Binding-site contacts:
Ligand atom CAI contacts residue TYR471 of chain 1.B at 3.6 Å (hydrophobic).
Ligand atom FAG contacts residue PRO499 of chain 1.B at 3.4 Å.
Ligand atom OAQ contacts residue THR707 of chain 1.B at 3.5 Å (h-bond).
Ligand atom OAD contacts residue SER675 of chain 1.B at 3.1 Å (h-bond).
Ligand atom OAC contacts residue SER675 of chain 1.B at 3.1 Å (h-bond).
Ligand atom NAP contacts residue PRO499 of chain 1.B at 3.3 Å (h-bond).
Ligand atom CAT contacts residue TYR471 of chain 1.B at 3.6 Å (hydrophobic).
Ligand atom CAV contacts residue TYR471 of chain 1.B at 3.4 Å (hydrophobic).
Ligand atom OAA contacts residue ARG506 of chain 1.B at 2.6 Å (salt-bridge).
Ligand atom CAU contacts residue THR501 of chain 1.B at 3.7 Å.
Ligand atom CAT contacts residue THR501 of chain 1.B at 3.2 Å.
Ligand atom CAJ contacts residue TYR753 of chain 1.B at 3.5 Å (hydrophobic).
Ligand atom OAA contacts residue LEU500 of chain 1.B at 3.3 Å.
Ligand atom OAC contacts residue GLY674 of chain 1.B at 3.4 Å.
Ligand atom NAP contacts residue TYR471 of chain 1.B at 3.6 Å.
Ligand atom CAK contacts residue MET729 of chain 1.B at 3.8 Å (hydrophobic).
Ligand atom FAG contacts residue TYR753 of chain 1.B at 3.4 Å.
Ligand atom CAJ contacts residue TYR471 of chain 1.B at 3.7 Å (hydrophobic).
Ligand atom CAR contacts residue TYR471 of chain 1.B at 3.9 Å (hydrophobic).
Ligand atom CAJ contacts residue PRO499 of chain 1.B at 3.4 Å (hydrophobic).
Ligand atom FAH contacts residue GLU423 of chain 1.B at 3.8 Å.
Ligand atom FAH contacts residue TYR471 of chain 1.B at 3.6 Å.
Ligand atom OAA contacts residue THR501 of chain 1.B at 3.0 Å (h-bond).
Ligand atom CAV contacts residue PRO499 of chain 1.B at 3.8 Å (hydrophobic).
Ligand atom OAQ contacts residue MET729 of chain 1.B at 3.7 Å.
Ligand atom NAP contacts residue THR501 of chain 1.B at 3.3 Å (h-bond).
Ligand atom FAF contacts residue TYR753 of chain 1.B at 3.8 Å.
Ligand atom CAZ contacts residue TYR753 of chain 1.B at 3.9 Å (hydrophobic).
Ligand atom CAW contacts residue TYR471 of chain 1.B at 3.4 Å (hydrophobic).
Ligand atom CAV contacts residue THR501 of chain 1.B at 3.9 Å.
Ligand atom OAD contacts residue THR501 of chain 1.B at 4.0 Å.
Ligand atom CAU contacts residue TYR471 of chain 1.B at 3.6 Å (hydrophobic).
Ligand atom CAL contacts residue THR707 of chain 1.B at 3.7 Å.
Ligand atom CAS contacts residue TYR471 of chain 1.B at 3.9 Å (hydrophobic).
Ligand atom OAB contacts residue ARG506 of chain 1.B at 3.3 Å (salt-bridge).
Ligand atom PBA contacts residue SER675 of chain 1.B at 3.3 Å.
Ligand atom CAT contacts residue ARG506 of chain 1.B at 4.0 Å.
Ligand atom OAE contacts residue SER675 of chain 1.B at 2.9 Å (h-bond).
Ligand atom CAS contacts residue TYR753 of chain 1.B at 3.8 Å (hydrophobic).
Ligand atom NAY contacts residue TYR471 of chain 1.B at 3.5 Å.

Sequence of chain 1.B:
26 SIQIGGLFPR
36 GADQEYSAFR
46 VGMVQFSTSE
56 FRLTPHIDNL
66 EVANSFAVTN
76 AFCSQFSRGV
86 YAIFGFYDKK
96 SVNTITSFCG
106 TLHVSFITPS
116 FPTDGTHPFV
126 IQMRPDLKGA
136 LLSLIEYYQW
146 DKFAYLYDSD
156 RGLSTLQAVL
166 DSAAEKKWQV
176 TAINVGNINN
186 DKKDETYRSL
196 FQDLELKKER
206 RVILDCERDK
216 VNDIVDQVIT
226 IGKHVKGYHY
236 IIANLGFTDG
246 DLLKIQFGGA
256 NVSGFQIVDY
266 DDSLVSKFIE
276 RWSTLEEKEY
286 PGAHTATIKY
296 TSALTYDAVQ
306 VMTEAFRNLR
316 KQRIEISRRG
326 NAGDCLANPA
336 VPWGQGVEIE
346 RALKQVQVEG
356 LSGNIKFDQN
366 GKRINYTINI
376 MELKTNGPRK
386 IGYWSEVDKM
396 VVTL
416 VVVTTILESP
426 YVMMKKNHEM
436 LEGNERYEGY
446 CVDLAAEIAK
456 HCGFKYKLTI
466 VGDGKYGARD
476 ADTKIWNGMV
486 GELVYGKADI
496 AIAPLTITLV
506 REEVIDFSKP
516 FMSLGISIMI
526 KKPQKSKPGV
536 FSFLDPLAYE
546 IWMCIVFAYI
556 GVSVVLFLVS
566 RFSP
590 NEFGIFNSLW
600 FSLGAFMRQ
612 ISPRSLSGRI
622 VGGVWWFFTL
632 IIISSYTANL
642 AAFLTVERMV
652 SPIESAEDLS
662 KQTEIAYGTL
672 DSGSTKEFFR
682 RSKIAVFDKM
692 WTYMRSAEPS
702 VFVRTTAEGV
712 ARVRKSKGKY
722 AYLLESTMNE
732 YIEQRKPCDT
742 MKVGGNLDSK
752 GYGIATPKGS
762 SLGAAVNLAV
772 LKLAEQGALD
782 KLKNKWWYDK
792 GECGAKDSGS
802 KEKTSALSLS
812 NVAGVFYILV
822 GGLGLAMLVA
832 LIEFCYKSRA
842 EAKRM

A protein and the small-molecule ligand that binds it are described below.
Small molecule (SMILES): O=c1[nH]c2cc(C(F)(F)F)c(N3CCOCC3)cc2n(CP(=O)(O)O)c1=O